The protein below binds the small molecule below.
Small molecule (SMILES): CC(C)C[C@H](NC(=O)OCc1ccccc1)C(=O)N[C@@H](CC(C)C)C(=O)N[C@@H](CC(C)C)[C@@H](O)CO

Sequence of chain 1.Z:
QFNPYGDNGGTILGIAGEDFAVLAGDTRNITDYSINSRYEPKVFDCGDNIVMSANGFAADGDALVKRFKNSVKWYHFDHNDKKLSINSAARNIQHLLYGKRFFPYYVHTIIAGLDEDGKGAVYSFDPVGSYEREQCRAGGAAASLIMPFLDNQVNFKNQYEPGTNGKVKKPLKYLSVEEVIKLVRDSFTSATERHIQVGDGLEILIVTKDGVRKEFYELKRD

Sequence of chain 1.Y:
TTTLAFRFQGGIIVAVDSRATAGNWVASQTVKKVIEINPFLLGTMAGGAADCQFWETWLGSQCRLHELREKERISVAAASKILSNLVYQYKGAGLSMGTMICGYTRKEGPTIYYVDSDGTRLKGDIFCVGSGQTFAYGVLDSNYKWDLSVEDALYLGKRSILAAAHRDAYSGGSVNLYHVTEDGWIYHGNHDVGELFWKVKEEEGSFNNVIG

Binding-site contacts:
Ligand atom C22 contacts residue GLY47 of chain 1.Y at 3.6 Å.
Ligand atom O46 contacts residue THR21 of chain 1.Y at 3.0 Å (h-bond).
Ligand atom C1 contacts residue LYS33 of chain 1.Y at 3.8 Å.
Ligand atom C22 contacts residue THR21 of chain 1.Y at 3.7 Å.
Ligand atom O10 contacts residue GLY47 of chain 1.Y at 3.4 Å (h-bond).
Ligand atom C12 contacts residue LYS33 of chain 1.Y at 3.9 Å.
Ligand atom C11 contacts residue THR1 of chain 1.Y at 2.4 Å.
Ligand atom C24 contacts residue THR21 of chain 1.Y at 3.6 Å.
Ligand atom O46 contacts residue ALA20 of chain 1.Y at 3.4 Å.
Ligand atom C39 contacts residue THR21 of chain 1.Y at 3.7 Å.
Ligand atom C1 contacts residue THR1 of chain 1.Y at 1.4 Å.
Ligand atom O41 contacts residue GLY48 of chain 1.Y at 3.6 Å.
Ligand atom C39 contacts residue ALA27 of chain 1.Y at 3.5 Å (hydrophobic).
Ligand atom O41 contacts residue GLY47 of chain 1.Y at 3.8 Å.
Ligand atom O10 contacts residue THR1 of chain 1.Y at 2.3 Å (h-bond).
Ligand atom C11 contacts residue ARG19 of chain 1.Y at 3.9 Å.
Ligand atom C9 contacts residue THR1 of chain 1.Y at 1.5 Å.
Ligand atom C25 contacts residue THR21 of chain 1.Y at 3.5 Å.
Ligand atom C11 contacts residue GLY47 of chain 1.Y at 3.7 Å.
Ligand atom N23 contacts residue THR21 of chain 1.Y at 2.8 Å (h-bond).
Ligand atom N20 contacts residue THR1 of chain 1.Y at 3.6 Å (h-bond).
Ligand atom C42 contacts residue THR21 of chain 1.Y at 3.8 Å.
Ligand atom C37 contacts residue ASP126 of chain 1.Z at 4.0 Å.
Ligand atom O41 contacts residue ALA49 of chain 1.Y at 3.3 Å (h-bond).
Ligand atom C9 contacts residue LYS33 of chain 1.Y at 3.9 Å.
Ligand atom N20 contacts residue GLY47 of chain 1.Y at 2.8 Å (h-bond).
Ligand atom C40 contacts residue ASP126 of chain 1.Z at 3.7 Å.
Ligand atom C19 contacts residue ALA49 of chain 1.Y at 3.6 Å (hydrophobic).
Ligand atom C47 contacts residue ARG19 of chain 1.Y at 3.7 Å.
Ligand atom N26 contacts residue ASP126 of chain 1.Z at 3.9 Å.
Ligand atom C11 contacts residue LYS33 of chain 1.Y at 4.0 Å.
Ligand atom C12 contacts residue THR1 of chain 1.Y at 2.6 Å.
Ligand atom C37 contacts residue ALA49 of chain 1.Y at 3.7 Å (hydrophobic).
Ligand atom C47 contacts residue ALA20 of chain 1.Y at 3.6 Å (hydrophobic).
Ligand atom C13 contacts residue ALA49 of chain 1.Y at 3.9 Å (hydrophobic).
Ligand atom C21 contacts residue GLY47 of chain 1.Y at 3.6 Å.
Ligand atom C12 contacts residue GLY47 of chain 1.Y at 3.6 Å.
Ligand atom C9 contacts residue TYR170 of chain 1.Y at 3.2 Å (hydrophobic).
Ligand atom C38 contacts residue ASP126 of chain 1.Z at 3.9 Å.
Ligand atom C13 contacts residue GLY47 of chain 1.Y at 3.7 Å.